Binding-site contacts:
Ligand atom O contacts residue GLU166 of chain 1.A at 3.6 Å.
Ligand atom C18 contacts residue MET165 of chain 1.A at 3.5 Å (hydrophobic).
Ligand atom C17 contacts residue HIS164 of chain 1.A at 3.4 Å.
Ligand atom C22 contacts residue GLN189 of chain 1.A at 3.7 Å.
Ligand atom C10 contacts residue GLU166 of chain 1.A at 3.9 Å.
Ligand atom O4 contacts residue MET165 of chain 1.A at 3.5 Å.
Ligand atom C17 contacts residue MET165 of chain 1.A at 3.7 Å (hydrophobic).
Ligand atom C19 contacts residue MET165 of chain 1.A at 4.0 Å (hydrophobic).
Ligand atom CL contacts residue HIS41 of chain 1.A at 3.5 Å.
Ligand atom C11 contacts residue PHE140 of chain 1.A at 3.7 Å (hydrophobic).
Ligand atom C11 contacts residue LEU141 of chain 1.A at 3.7 Å (hydrophobic).
Ligand atom N3 contacts residue SER144 of chain 1.A at 3.7 Å.
Ligand atom C9 contacts residue HIS163 of chain 1.A at 3.8 Å.
Ligand atom C9 contacts residue LEU141 of chain 1.A at 3.8 Å (hydrophobic).
Ligand atom C10 contacts residue LEU141 of chain 1.A at 3.8 Å (hydrophobic).
Ligand atom CL contacts residue HIS164 of chain 1.A at 3.6 Å.
Ligand atom C11 contacts residue ASN142 of chain 1.A at 3.7 Å.
Ligand atom C18 contacts residue HIS164 of chain 1.A at 3.9 Å.
Ligand atom C12 contacts residue ASN142 of chain 1.A at 3.7 Å.
Ligand atom C8 contacts residue GLU166 of chain 1.A at 3.9 Å.
Ligand atom C8 contacts residue HIS163 of chain 1.A at 3.3 Å.
Ligand atom C9 contacts residue SER144 of chain 1.A at 4.0 Å.
Ligand atom C contacts residue GLU166 of chain 1.A at 3.5 Å.
Ligand atom C19 contacts residue MET49 of chain 1.A at 3.4 Å (hydrophobic).
Ligand atom O4 contacts residue GLU166 of chain 1.A at 3.2 Å (salt-bridge).
Ligand atom N3 contacts residue GLU166 of chain 1.A at 4.0 Å.
Ligand atom C9 contacts residue GLU166 of chain 1.A at 3.7 Å.
Ligand atom C14 contacts residue ASN142 of chain 1.A at 3.8 Å.
Ligand atom CL contacts residue MET165 of chain 1.A at 3.7 Å.
Ligand atom C10 contacts residue ASN142 of chain 1.A at 4.0 Å.
Ligand atom C8 contacts residue CYS145 of chain 1.A at 3.7 Å (hydrophobic).
Ligand atom C20 contacts residue MET49 of chain 1.A at 3.9 Å (hydrophobic).
Ligand atom C17 contacts residue HIS41 of chain 1.A at 3.9 Å.
Ligand atom C18 contacts residue MET49 of chain 1.A at 3.7 Å (hydrophobic).
Ligand atom N2 contacts residue CYS145 of chain 1.A at 3.9 Å.
Ligand atom CL contacts residue ASP187 of chain 1.A at 3.6 Å.
Ligand atom N3 contacts residue HIS163 of chain 1.A at 2.7 Å (h-bond).
Ligand atom C13 contacts residue ASN142 of chain 1.A at 3.8 Å.
Ligand atom C9 contacts residue PHE140 of chain 1.A at 3.8 Å (hydrophobic).
Ligand atom C11 contacts residue GLU166 of chain 1.A at 3.6 Å.

The protein below binds the small molecule below.
Small molecule (SMILES): COC(=O)CN(C)S(=O)(=O)N1Cc2ccc(Cl)cc2[C@H](C(=O)Nc2cncc3ccccc23)C1

Sequence of chain 1.A:
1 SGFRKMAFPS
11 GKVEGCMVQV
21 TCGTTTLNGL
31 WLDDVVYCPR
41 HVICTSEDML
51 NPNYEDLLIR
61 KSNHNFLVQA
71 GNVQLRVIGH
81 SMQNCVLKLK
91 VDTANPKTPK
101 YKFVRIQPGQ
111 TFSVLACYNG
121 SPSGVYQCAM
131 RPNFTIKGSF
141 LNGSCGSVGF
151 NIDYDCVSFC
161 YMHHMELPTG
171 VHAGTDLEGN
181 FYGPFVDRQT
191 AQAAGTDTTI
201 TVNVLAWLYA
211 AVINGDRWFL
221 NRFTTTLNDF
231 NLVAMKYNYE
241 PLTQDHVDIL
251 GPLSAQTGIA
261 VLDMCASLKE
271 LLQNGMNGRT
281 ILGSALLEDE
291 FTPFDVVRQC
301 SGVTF

Sequence of chain 1.B:
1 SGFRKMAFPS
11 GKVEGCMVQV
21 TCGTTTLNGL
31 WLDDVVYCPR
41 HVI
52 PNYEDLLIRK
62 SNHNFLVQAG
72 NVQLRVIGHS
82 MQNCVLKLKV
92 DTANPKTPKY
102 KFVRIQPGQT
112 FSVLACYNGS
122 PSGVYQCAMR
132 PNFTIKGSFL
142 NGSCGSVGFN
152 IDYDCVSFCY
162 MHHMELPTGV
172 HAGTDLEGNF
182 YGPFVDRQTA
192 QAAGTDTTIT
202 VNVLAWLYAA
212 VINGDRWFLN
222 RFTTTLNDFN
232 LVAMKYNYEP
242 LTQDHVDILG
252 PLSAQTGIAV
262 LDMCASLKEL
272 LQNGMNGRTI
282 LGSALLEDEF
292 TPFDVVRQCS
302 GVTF